This protein binds this small molecule.
Small molecule (SMILES): CC1(C)OC(=O)c2ccccc2[C@H]1n1cncc1C(F)F

Sequence of chain 1.B:
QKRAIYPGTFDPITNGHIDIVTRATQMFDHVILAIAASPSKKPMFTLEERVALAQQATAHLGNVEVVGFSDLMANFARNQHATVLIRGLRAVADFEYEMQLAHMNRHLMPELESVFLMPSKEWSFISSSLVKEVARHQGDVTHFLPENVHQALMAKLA

Binding-site contacts:
Ligand atom C2 contacts residue GLU134 of chain 3.B at 3.1 Å.
Ligand atom C4 contacts residue LEU102 of chain 1.B at 3.5 Å (hydrophobic).
Ligand atom C17 contacts residue LEU102 of chain 1.B at 3.6 Å (hydrophobic).
Ligand atom F21 contacts residue PRO8 of chain 1.B at 3.7 Å.
Ligand atom C15 contacts residue LEU102 of chain 1.B at 3.8 Å (hydrophobic).
Ligand atom C1 contacts residue LEU131 of chain 3.B at 3.7 Å (hydrophobic).
Ligand atom C2 contacts residue LEU131 of chain 3.B at 3.6 Å (hydrophobic).
Ligand atom C5 contacts residue GLU134 of chain 3.B at 3.9 Å.
Ligand atom F21 contacts residue GLY9 of chain 1.B at 3.4 Å.
Ligand atom C4 contacts residue GLU134 of chain 3.B at 3.4 Å.
Ligand atom C2 contacts residue LEU102 of chain 1.B at 4.2 Å (hydrophobic).
Ligand atom F21 contacts residue SO41 of chain 1.K at 2.9 Å.
Ligand atom C4 contacts residue TYR98 of chain 1.B at 3.5 Å (hydrophobic).
Ligand atom C12 contacts residue ALA37 of chain 1.B at 3.7 Å (hydrophobic).
Ligand atom O11 contacts residue MET74 of chain 1.B at 3.0 Å (h-bond).
Ligand atom N16 contacts residue MET74 of chain 1.B at 3.6 Å.
Ligand atom C6 contacts residue GLU134 of chain 3.B at 4.1 Å.
Ligand atom C12 contacts residue PHE70 of chain 1.B at 3.7 Å (hydrophobic).
Ligand atom C3 contacts residue GLU134 of chain 3.B at 3.6 Å.
Ligand atom C1 contacts residue TYR98 of chain 1.B at 3.6 Å (hydrophobic).
Ligand atom C18 contacts residue LEU102 of chain 1.B at 3.9 Å (hydrophobic).
Ligand atom C13 contacts residue SO41 of chain 1.I at 3.9 Å.
Ligand atom C19 contacts residue SO41 of chain 1.K at 3.1 Å.
Ligand atom C1 contacts residue LEU102 of chain 1.B at 3.5 Å (hydrophobic).
Ligand atom C15 contacts residue MET74 of chain 1.B at 3.6 Å (hydrophobic).
Ligand atom C13 contacts residue HIS138 of chain 3.B at 3.4 Å.
Ligand atom C3 contacts residue VAL135 of chain 3.B at 3.8 Å (hydrophobic).
Ligand atom F21 contacts residue ARG88 of chain 1.B at 3.3 Å.
Ligand atom C13 contacts residue GLU134 of chain 3.B at 4.1 Å.
Ligand atom C7 contacts residue MET74 of chain 1.B at 3.6 Å (hydrophobic).
Ligand atom C1 contacts residue GLU134 of chain 3.B at 3.2 Å.
Ligand atom N16 contacts residue ASN106 of chain 1.B at 3.4 Å (h-bond).
Ligand atom C2 contacts residue VAL135 of chain 3.B at 3.7 Å (hydrophobic).
Ligand atom N16 contacts residue LEU102 of chain 1.B at 3.6 Å.
Ligand atom O8 contacts residue MET74 of chain 1.B at 3.4 Å (h-bond).
Ligand atom F20 contacts residue SO41 of chain 1.K at 2.5 Å.
Ligand atom O11 contacts residue LEU73 of chain 1.B at 3.2 Å.
Ligand atom C17 contacts residue MET74 of chain 1.B at 4.0 Å (hydrophobic).
Ligand atom C15 contacts residue ASN106 of chain 1.B at 4.1 Å.
Ligand atom C5 contacts residue LEU102 of chain 1.B at 4.2 Å (hydrophobic).

Sequence of chain 3.B:
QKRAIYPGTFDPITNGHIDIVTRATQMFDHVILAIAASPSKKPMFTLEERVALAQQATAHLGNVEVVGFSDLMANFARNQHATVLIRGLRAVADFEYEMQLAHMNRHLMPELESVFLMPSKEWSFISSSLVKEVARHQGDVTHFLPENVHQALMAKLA